Sequence of chain 2.A:
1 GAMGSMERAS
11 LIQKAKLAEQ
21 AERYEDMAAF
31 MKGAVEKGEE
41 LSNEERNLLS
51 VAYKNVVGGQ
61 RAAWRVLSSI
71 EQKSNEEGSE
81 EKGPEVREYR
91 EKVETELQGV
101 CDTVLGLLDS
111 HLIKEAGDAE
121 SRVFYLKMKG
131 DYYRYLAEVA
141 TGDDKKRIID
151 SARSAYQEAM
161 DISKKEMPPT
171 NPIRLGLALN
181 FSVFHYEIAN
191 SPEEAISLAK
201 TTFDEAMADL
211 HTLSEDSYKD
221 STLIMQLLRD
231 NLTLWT

This protein binds this small molecule.
Small molecule (SMILES): C[C@H](NC(=O)[C@@H](N)CCCCN)C(=O)N[C@@H](CCCCN)C(=O)N[C@@H](COP(=O)(O)O)C(=O)N[C@@H](CS)C(=O)N[C@H](C=O)[C@@H](C)O

Binding-site contacts:
Ligand atom P contacts residue ARG134 of chain 2.A at 3.8 Å.
Ligand atom N contacts residue LEU179 of chain 2.A at 3.5 Å.
Ligand atom CB contacts residue GLU187 of chain 2.A at 3.6 Å.
Ligand atom O contacts residue LEU179 of chain 2.A at 3.6 Å.
Ligand atom O2P contacts residue TYR135 of chain 2.A at 2.6 Å (h-bond).
Ligand atom SG contacts residue LYS127 of chain 2.A at 3.5 Å (salt-bridge).
Ligand atom CB contacts residue ASN180 of chain 2.A at 3.5 Å.
Ligand atom N contacts residue ASN180 of chain 2.A at 2.8 Å (h-bond).
Ligand atom N contacts residue GLU187 of chain 2.A at 2.8 Å (salt-bridge).
Ligand atom NZ contacts residue ASP230 of chain 2.A at 3.1 Å (salt-bridge).
Ligand atom CA contacts residue ASN180 of chain 2.A at 3.8 Å.
Ligand atom CA contacts residue ASN231 of chain 2.A at 3.7 Å.
Ligand atom CE contacts residue GLU187 of chain 2.A at 3.5 Å.
Ligand atom CD contacts residue ASP230 of chain 2.A at 3.8 Å.
Ligand atom O3P contacts residue ARG61 of chain 2.A at 2.9 Å (salt-bridge).
Ligand atom O1P contacts residue ARG61 of chain 2.A at 2.8 Å (salt-bridge).
Ligand atom C contacts residue ASN231 of chain 2.A at 3.8 Å.
Ligand atom O3P contacts residue ARG134 of chain 2.A at 2.8 Å (salt-bridge).
Ligand atom CB contacts residue LYS127 of chain 2.A at 3.6 Å.
Ligand atom CD contacts residue GLU187 of chain 2.A at 3.4 Å.
Ligand atom O contacts residue ASN231 of chain 2.A at 2.9 Å (h-bond).
Ligand atom O2P contacts residue ARG134 of chain 2.A at 2.8 Å (salt-bridge).
Ligand atom CB contacts residue TRP235 of chain 2.A at 3.6 Å (hydrophobic).
Ligand atom CA contacts residue GLU187 of chain 2.A at 3.6 Å.
Ligand atom NZ contacts residue GLU187 of chain 2.A at 3.3 Å (salt-bridge).
Ligand atom O contacts residue VAL183 of chain 2.A at 3.4 Å.
Ligand atom CB contacts residue ASN231 of chain 2.A at 3.6 Å.
Ligand atom P contacts residue TYR135 of chain 2.A at 3.8 Å.
Ligand atom C contacts residue ASN180 of chain 2.A at 3.6 Å.
Ligand atom CA contacts residue LEU179 of chain 2.A at 3.6 Å (hydrophobic).
Ligand atom CB contacts residue ASN180 of chain 2.A at 3.3 Å.
Ligand atom CA contacts residue ASN180 of chain 2.A at 3.5 Å.
Ligand atom C contacts residue GLU187 of chain 2.A at 3.7 Å.
Ligand atom CA contacts residue GLU187 of chain 2.A at 3.7 Å.
Ligand atom C contacts residue LEU179 of chain 2.A at 3.7 Å (hydrophobic).
Ligand atom N contacts residue ASN231 of chain 2.A at 2.9 Å (h-bond).
Ligand atom CB contacts residue ASN231 of chain 2.A at 3.8 Å.
Ligand atom P contacts residue ARG61 of chain 2.A at 3.7 Å.
Ligand atom CE contacts residue ASP230 of chain 2.A at 3.8 Å.
Ligand atom CE contacts residue ARG61 of chain 2.A at 3.5 Å.